Binding-site contacts:
Ligand atom C2 contacts residue ASN14 of chain 1.A at 2.5 Å.
Ligand atom O7 contacts residue ASN14 of chain 1.A at 3.2 Å (h-bond).
Ligand atom C8 contacts residue THR29 of chain 1.A at 3.5 Å.
Ligand atom N2 contacts residue ASN14 of chain 1.A at 3.0 Å (h-bond).
Ligand atom C7 contacts residue ASN30 of chain 1.A at 4.5 Å.
Ligand atom C7 contacts residue ASN14 of chain 1.A at 3.3 Å.
Ligand atom N2 contacts residue ASN30 of chain 1.A at 4.5 Å.
Ligand atom C5 contacts residue ASN14 of chain 1.A at 3.7 Å.
Ligand atom O7 contacts residue THR16 of chain 1.A at 4.0 Å.
Ligand atom C8 contacts residue THR16 of chain 1.A at 3.1 Å.
Ligand atom C4 contacts residue ASN14 of chain 1.A at 4.2 Å.
Ligand atom C8 contacts residue ASN30 of chain 1.A at 3.6 Å.
Ligand atom C7 contacts residue THR16 of chain 1.A at 4.1 Å.
Ligand atom C1 contacts residue ASN14 of chain 1.A at 1.5 Å.
Ligand atom C8 contacts residue ASN14 of chain 1.A at 3.4 Å.
Ligand atom O5 contacts residue ASN14 of chain 1.A at 2.4 Å (h-bond).
Ligand atom C3 contacts residue ASN14 of chain 1.A at 3.8 Å.

Sequence of chain 1.A:
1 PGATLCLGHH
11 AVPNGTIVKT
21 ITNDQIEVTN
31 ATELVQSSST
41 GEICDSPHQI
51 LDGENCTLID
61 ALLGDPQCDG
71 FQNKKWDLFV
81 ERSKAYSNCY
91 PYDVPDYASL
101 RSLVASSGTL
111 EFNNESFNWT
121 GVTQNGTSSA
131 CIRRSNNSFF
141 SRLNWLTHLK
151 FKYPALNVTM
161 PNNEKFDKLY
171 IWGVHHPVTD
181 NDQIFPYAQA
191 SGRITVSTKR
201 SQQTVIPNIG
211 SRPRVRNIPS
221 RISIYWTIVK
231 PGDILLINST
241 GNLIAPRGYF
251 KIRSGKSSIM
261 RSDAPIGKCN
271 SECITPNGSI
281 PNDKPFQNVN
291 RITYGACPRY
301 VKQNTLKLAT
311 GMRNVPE

This protein binds this small molecule.
Small molecule (SMILES): CC(=O)N[C@@H]1[C@@H](O)[C@H](O)[C@@H](CO)O[C@H]1O